Binding-site contacts:
Ligand atom C6 contacts residue LYS220 of chain 1.E at 4.0 Å.
Ligand atom O7 contacts residue ARG251 of chain 1.E at 4.3 Å.
Ligand atom C3 contacts residue MET223 of chain 1.E at 3.7 Å (hydrophobic).
Ligand atom O7 contacts residue MET223 of chain 1.E at 3.5 Å.
Ligand atom N2 contacts residue LYS220 of chain 1.E at 4.1 Å.
Ligand atom O6 contacts residue TYR243 of chain 1.E at 4.0 Å.
Ligand atom C1 contacts residue LYS220 of chain 1.E at 4.0 Å.
Ligand atom C2 contacts residue ASN225 of chain 1.E at 2.5 Å.
Ligand atom C4 contacts residue MET223 of chain 1.E at 4.0 Å (hydrophobic).
Ligand atom C3 contacts residue LYS220 of chain 1.E at 4.1 Å.
Ligand atom C7 contacts residue MET223 of chain 1.E at 3.6 Å (hydrophobic).
Ligand atom C2 contacts residue LYS220 of chain 1.E at 3.7 Å.
Ligand atom C1 contacts residue LYS220 of chain 1.E at 4.2 Å.
Ligand atom O4 contacts residue MET223 of chain 1.E at 3.7 Å.
Ligand atom C4 contacts residue LYS220 of chain 1.E at 3.4 Å.
Ligand atom C4 contacts residue ASN225 of chain 1.E at 4.2 Å.
Ligand atom C8 contacts residue ARG251 of chain 1.E at 3.5 Å.
Ligand atom C5 contacts residue LYS220 of chain 1.E at 4.0 Å.
Ligand atom C7 contacts residue ARG251 of chain 1.E at 4.0 Å.
Ligand atom O3 contacts residue ASP283 of chain 1.E at 4.3 Å.
Ligand atom C3 contacts residue ASN225 of chain 1.E at 3.8 Å.
Ligand atom O7 contacts residue ASN225 of chain 1.E at 2.9 Å (h-bond).
Ligand atom C7 contacts residue SER252 of chain 1.E at 3.5 Å.
Ligand atom C1 contacts residue ASN225 of chain 1.E at 1.4 Å.
Ligand atom O5 contacts residue ASN225 of chain 1.E at 2.3 Å (h-bond).
Ligand atom N2 contacts residue ASN225 of chain 1.E at 3.0 Å (h-bond).
Ligand atom C2 contacts residue ASP283 of chain 1.E at 3.8 Å.
Ligand atom O4 contacts residue LYS220 of chain 1.E at 4.2 Å.
Ligand atom C7 contacts residue ASN225 of chain 1.E at 3.1 Å.
Ligand atom C6 contacts residue ASP283 of chain 1.E at 3.8 Å.
Ligand atom C5 contacts residue ASN225 of chain 1.E at 3.6 Å.
Ligand atom O3 contacts residue LYS220 of chain 1.E at 3.8 Å.
Ligand atom C5 contacts residue MET223 of chain 1.E at 4.0 Å (hydrophobic).
Ligand atom C8 contacts residue SER252 of chain 1.E at 3.4 Å.
Ligand atom O6 contacts residue ASP283 of chain 1.E at 3.8 Å.
Ligand atom O7 contacts residue SER252 of chain 1.E at 2.9 Å (h-bond).
Ligand atom O5 contacts residue LYS220 of chain 1.E at 3.4 Å.
Ligand atom C8 contacts residue MET223 of chain 1.E at 3.3 Å (hydrophobic).
Ligand atom O7 contacts residue LYS220 of chain 1.E at 4.0 Å.
Ligand atom N2 contacts residue MET223 of chain 1.E at 3.8 Å.

Sequence of chain 1.E:
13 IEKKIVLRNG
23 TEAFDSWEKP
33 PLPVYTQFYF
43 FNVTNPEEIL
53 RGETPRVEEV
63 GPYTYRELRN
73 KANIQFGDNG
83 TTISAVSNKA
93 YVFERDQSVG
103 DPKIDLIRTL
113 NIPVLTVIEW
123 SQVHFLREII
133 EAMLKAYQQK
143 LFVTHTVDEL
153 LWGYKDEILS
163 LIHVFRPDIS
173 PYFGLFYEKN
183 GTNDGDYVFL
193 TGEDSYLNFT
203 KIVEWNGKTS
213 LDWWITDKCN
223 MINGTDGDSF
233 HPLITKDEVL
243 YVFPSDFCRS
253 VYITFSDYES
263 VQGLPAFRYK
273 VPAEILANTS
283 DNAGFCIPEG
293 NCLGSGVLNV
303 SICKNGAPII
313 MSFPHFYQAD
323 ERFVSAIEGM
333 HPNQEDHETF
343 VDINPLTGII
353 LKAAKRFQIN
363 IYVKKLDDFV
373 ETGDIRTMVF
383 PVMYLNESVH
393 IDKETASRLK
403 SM

The protein below binds the small molecule below.
Small molecule (SMILES): CC(=O)N[C@H]1[C@H](O[C@H]2[C@H](O)[C@@H](NC(C)=O)CO[C@@H]2CO)O[C@H](CO)[C@@H](O[C@@H]2O[C@H](CO)[C@@H](O)[C@H](O)[C@@H]2O)[C@@H]1O